Binding-site contacts:
Ligand atom N9 contacts residue GLY344 of chain 1.C at 3.2 Å.
Ligand atom N1 contacts residue ARG277 of chain 1.C at 3.5 Å.
Ligand atom C5 contacts residue ARG347 of chain 1.C at 3.7 Å.
Ligand atom N6 contacts residue ARG277 of chain 1.C at 3.8 Å.
Ligand atom N1 contacts residue ARG347 of chain 1.C at 4.0 Å.
Ligand atom C5 contacts residue ARG277 of chain 1.C at 4.0 Å.
Ligand atom N3 contacts residue LYS276 of chain 1.C at 3.6 Å.
Ligand atom N6 contacts residue ARG347 of chain 1.C at 3.4 Å.
Ligand atom C5 contacts residue GLY344 of chain 1.C at 3.5 Å.
Ligand atom C2 contacts residue SER280 of chain 1.C at 3.3 Å.
Ligand atom N3 contacts residue GLY344 of chain 1.C at 3.9 Å.
Ligand atom N1 contacts residue GLY344 of chain 1.C at 4.5 Å.
Ligand atom N3 contacts residue SER345 of chain 1.C at 3.9 Å.
Ligand atom N9 contacts residue LYS276 of chain 1.C at 4.3 Å.
Ligand atom C2 contacts residue LYS276 of chain 1.C at 4.0 Å.
Ligand atom C4 contacts residue SER345 of chain 1.C at 3.9 Å.
Ligand atom N9 contacts residue SER345 of chain 1.C at 3.4 Å (h-bond).
Ligand atom C6 contacts residue SER280 of chain 1.C at 3.9 Å.
Ligand atom C2 contacts residue GLY344 of chain 1.C at 4.3 Å.
Ligand atom C6 contacts residue ARG277 of chain 1.C at 3.7 Å.
Ligand atom N1 contacts residue LYS276 of chain 1.C at 4.1 Å.
Ligand atom C4 contacts residue LYS276 of chain 1.C at 4.1 Å.
Ligand atom N7 contacts residue GLY344 of chain 1.C at 3.6 Å.
Ligand atom C2 contacts residue ILE348 of chain 1.C at 3.7 Å (hydrophobic).
Ligand atom N3 contacts residue ILE348 of chain 1.C at 4.1 Å.
Ligand atom C6 contacts residue GLY344 of chain 1.C at 4.1 Å.
Ligand atom C2 contacts residue ARG277 of chain 1.C at 4.2 Å.
Ligand atom C4 contacts residue GLY344 of chain 1.C at 3.3 Å.
Ligand atom N1 contacts residue SER280 of chain 1.C at 2.8 Å (h-bond).
Ligand atom N7 contacts residue ARG347 of chain 1.C at 2.9 Å (salt-bridge).
Ligand atom N6 contacts residue SER280 of chain 1.C at 4.2 Å.
Ligand atom N7 contacts residue ARG277 of chain 1.C at 4.3 Å.
Ligand atom C8 contacts residue ARG347 of chain 1.C at 3.8 Å.
Ligand atom C6 contacts residue ARG347 of chain 1.C at 3.9 Å.
Ligand atom C8 contacts residue GLY344 of chain 1.C at 3.4 Å.
Ligand atom C8 contacts residue SER345 of chain 1.C at 4.0 Å.

Sequence of chain 1.C:
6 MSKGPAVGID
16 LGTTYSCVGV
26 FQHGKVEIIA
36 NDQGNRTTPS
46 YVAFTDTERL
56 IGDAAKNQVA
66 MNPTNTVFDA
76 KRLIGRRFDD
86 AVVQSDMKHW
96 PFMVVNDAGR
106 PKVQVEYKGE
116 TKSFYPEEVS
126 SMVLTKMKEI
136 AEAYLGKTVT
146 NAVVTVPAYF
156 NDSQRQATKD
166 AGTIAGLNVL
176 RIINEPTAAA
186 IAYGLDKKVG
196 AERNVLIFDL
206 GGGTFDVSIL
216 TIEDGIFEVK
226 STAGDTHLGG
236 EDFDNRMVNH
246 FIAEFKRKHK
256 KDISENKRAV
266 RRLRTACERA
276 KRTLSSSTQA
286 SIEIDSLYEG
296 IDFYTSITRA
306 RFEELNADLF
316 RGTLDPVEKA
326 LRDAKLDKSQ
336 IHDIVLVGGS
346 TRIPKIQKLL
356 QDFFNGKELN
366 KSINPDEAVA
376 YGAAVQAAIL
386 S

The protein below binds the small molecule below.
Small molecule (SMILES): Nc1ncnc2[nH]cnc12